Sequence of chain 2.B:
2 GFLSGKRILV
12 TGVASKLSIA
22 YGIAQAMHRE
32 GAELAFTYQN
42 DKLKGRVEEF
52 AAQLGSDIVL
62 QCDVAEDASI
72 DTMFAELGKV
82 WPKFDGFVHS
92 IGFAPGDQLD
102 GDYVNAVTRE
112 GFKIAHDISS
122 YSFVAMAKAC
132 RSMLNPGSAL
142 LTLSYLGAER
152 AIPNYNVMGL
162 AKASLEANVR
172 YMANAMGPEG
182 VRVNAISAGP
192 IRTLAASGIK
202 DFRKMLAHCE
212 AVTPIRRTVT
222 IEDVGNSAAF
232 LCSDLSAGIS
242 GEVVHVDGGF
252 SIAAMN

Binding-site contacts:
Ligand atom C6 contacts residue NAD1 of chain 2.E at 3.6 Å.
Ligand atom C9 contacts residue NAD1 of chain 2.E at 3.8 Å.
Ligand atom O17 contacts residue NAD1 of chain 2.E at 2.7 Å (h-bond).
Ligand atom C13 contacts residue ALA196 of chain 2.B at 4.0 Å (hydrophobic).
Ligand atom C5 contacts residue NAD1 of chain 2.E at 3.6 Å.
Ligand atom CL15 contacts residue ALA95 of chain 2.B at 3.3 Å.
Ligand atom C3 contacts residue PHE203 of chain 2.B at 3.5 Å (hydrophobic).
Ligand atom C13 contacts residue ILE200 of chain 2.B at 4.0 Å (hydrophobic).
Ligand atom C8 contacts residue ALA196 of chain 2.B at 3.7 Å (hydrophobic).
Ligand atom CL16 contacts residue ALA196 of chain 2.B at 3.5 Å.
Ligand atom CL16 contacts residue GLY93 of chain 2.B at 3.4 Å.
Ligand atom C1 contacts residue TYR146 of chain 2.B at 3.8 Å (hydrophobic).
Ligand atom CL14 contacts residue TYR146 of chain 2.B at 3.5 Å.
Ligand atom C10 contacts residue ALA196 of chain 2.B at 4.0 Å (hydrophobic).
Ligand atom C10 contacts residue PHE94 of chain 2.B at 4.0 Å (hydrophobic).
Ligand atom CL14 contacts residue PHE203 of chain 2.B at 3.6 Å.
Ligand atom O7 contacts residue ALA196 of chain 2.B at 3.8 Å.
Ligand atom C3 contacts residue ALA197 of chain 2.B at 3.8 Å (hydrophobic).
Ligand atom CL14 contacts residue NAD1 of chain 2.E at 4.0 Å.
Ligand atom CL14 contacts residue PRO191 of chain 2.B at 3.7 Å.
Ligand atom O7 contacts residue NAD1 of chain 2.E at 3.2 Å (h-bond).
Ligand atom CL16 contacts residue NAD1 of chain 2.E at 3.4 Å.
Ligand atom C8 contacts residue NAD1 of chain 2.E at 3.7 Å.
Ligand atom C2 contacts residue ILE200 of chain 2.B at 3.7 Å (hydrophobic).
Ligand atom CL14 contacts residue MET206 of chain 2.B at 3.5 Å.
Ligand atom C1 contacts residue TYR156 of chain 2.B at 3.7 Å (hydrophobic).
Ligand atom C9 contacts residue GLY93 of chain 2.B at 4.0 Å.
Ligand atom C4 contacts residue ALA197 of chain 2.B at 3.5 Å (hydrophobic).
Ligand atom O17 contacts residue TYR156 of chain 2.B at 2.6 Å (h-bond).
Ligand atom C2 contacts residue NAD1 of chain 2.E at 3.6 Å.
Ligand atom C3 contacts residue NAD1 of chain 2.E at 3.3 Å.
Ligand atom C10 contacts residue GLY93 of chain 2.B at 3.6 Å.
Ligand atom O17 contacts residue LYS163 of chain 2.B at 4.0 Å.
Ligand atom C9 contacts residue ALA196 of chain 2.B at 3.5 Å (hydrophobic).
Ligand atom C4 contacts residue NAD1 of chain 2.E at 3.5 Å.
Ligand atom C1 contacts residue NAD1 of chain 2.E at 3.7 Å.
Ligand atom C6 contacts residue TYR156 of chain 2.B at 3.6 Å (hydrophobic).
Ligand atom C4 contacts residue ILE200 of chain 2.B at 3.8 Å (hydrophobic).
Ligand atom C3 contacts residue ILE200 of chain 2.B at 3.5 Å (hydrophobic).
Ligand atom C2 contacts residue PHE203 of chain 2.B at 4.0 Å (hydrophobic).

The protein below binds the small molecule below.
Small molecule (SMILES): Oc1cc(Cl)ccc1Oc1ccc(Cl)cc1Cl